Sequence of chain 1.A:
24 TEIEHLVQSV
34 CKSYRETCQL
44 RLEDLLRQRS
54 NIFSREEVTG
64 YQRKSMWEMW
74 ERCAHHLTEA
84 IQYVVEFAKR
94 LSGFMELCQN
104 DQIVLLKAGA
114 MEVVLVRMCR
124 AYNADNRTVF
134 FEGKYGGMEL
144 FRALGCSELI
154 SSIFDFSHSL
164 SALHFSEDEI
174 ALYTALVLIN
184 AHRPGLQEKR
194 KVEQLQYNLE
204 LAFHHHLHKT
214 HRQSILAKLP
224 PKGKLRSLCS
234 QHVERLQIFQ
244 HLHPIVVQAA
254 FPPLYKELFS

The protein below binds the small molecule below.
Small molecule (SMILES): CC(C)=CCC[C@@H](C)[C@H]1CC[C@H]2[C@@H]3CC=C4C[C@@H](O)CC[C@]4(C)[C@H]3CC[C@]12C

Binding-site contacts:
Ligand atom C22 contacts residue ALA124 of chain 1.A at 3.9 Å (hydrophobic).
Ligand atom C19 contacts residue VAL117 of chain 1.A at 4.2 Å (hydrophobic).
Ligand atom C18 contacts residue GLN42 of chain 1.A at 3.5 Å.
Ligand atom C14 contacts residue GOL1 of chain 1.D at 3.9 Å.
Ligand atom C2 contacts residue LEU147 of chain 1.A at 4.1 Å (hydrophobic).
Ligand atom C27 contacts residue VAL132 of chain 1.A at 4.2 Å (hydrophobic).
Ligand atom C25 contacts residue MET121 of chain 1.A at 3.8 Å (hydrophobic).
Ligand atom O1 contacts residue GLN42 of chain 1.A at 3.0 Å (h-bond).
Ligand atom C22 contacts residue VAL132 of chain 1.A at 4.0 Å (hydrophobic).
Ligand atom C3 contacts residue LEU239 of chain 1.A at 3.7 Å (hydrophobic).
Ligand atom C17 contacts residue GLN42 of chain 1.A at 3.6 Å.
Ligand atom C3 contacts residue PHE242 of chain 1.A at 3.8 Å (hydrophobic).
Ligand atom C19 contacts residue ARG120 of chain 1.A at 3.8 Å.
Ligand atom C5 contacts residue HIS235 of chain 1.A at 3.9 Å.
Ligand atom C4 contacts residue LEU147 of chain 1.A at 4.0 Å (hydrophobic).
Ligand atom C11 contacts residue PHE134 of chain 1.A at 4.1 Å (hydrophobic).
Ligand atom C20 contacts residue MET121 of chain 1.A at 3.6 Å (hydrophobic).
Ligand atom C1 contacts residue HIS235 of chain 1.A at 4.0 Å.
Ligand atom C22 contacts residue PHE133 of chain 1.A at 3.9 Å (hydrophobic).
Ligand atom C15 contacts residue ALA83 of chain 1.A at 4.2 Å (hydrophobic).
Ligand atom C4 contacts residue LEU80 of chain 1.A at 4.2 Å (hydrophobic).
Ligand atom C14 contacts residue HIS79 of chain 1.A at 3.9 Å.
Ligand atom C1 contacts residue LEU152 of chain 1.A at 3.9 Å (hydrophobic).
Ligand atom C12 contacts residue LEU80 of chain 1.A at 3.9 Å (hydrophobic).
Ligand atom C15 contacts residue GOL1 of chain 1.D at 3.5 Å.
Ligand atom C24 contacts residue MET121 of chain 1.A at 3.6 Å (hydrophobic).
Ligand atom C19 contacts residue MET121 of chain 1.A at 3.7 Å (hydrophobic).
Ligand atom C20 contacts residue VAL117 of chain 1.A at 4.0 Å (hydrophobic).
Ligand atom C10 contacts residue CYS76 of chain 1.A at 3.9 Å (hydrophobic).
Ligand atom C22 contacts residue GOL1 of chain 1.D at 3.9 Å.
Ligand atom C16 contacts residue GOL1 of chain 1.D at 4.0 Å.
Ligand atom C6 contacts residue PHE144 of chain 1.A at 4.1 Å (hydrophobic).
Ligand atom C7 contacts residue PHE144 of chain 1.A at 4.1 Å (hydrophobic).
Ligand atom C3 contacts residue LEU147 of chain 1.A at 4.0 Å (hydrophobic).
Ligand atom C4 contacts residue HIS235 of chain 1.A at 4.2 Å.
Ligand atom C2 contacts residue LEU239 of chain 1.A at 4.1 Å (hydrophobic).
Ligand atom C27 contacts residue PHE144 of chain 1.A at 3.8 Å (hydrophobic).
Ligand atom C17 contacts residue LEU43 of chain 1.A at 4.0 Å (hydrophobic).
Ligand atom C1 contacts residue ILE153 of chain 1.A at 4.0 Å (hydrophobic).
Ligand atom C11 contacts residue LEU80 of chain 1.A at 4.2 Å (hydrophobic).